Sequence of chain 1.B:
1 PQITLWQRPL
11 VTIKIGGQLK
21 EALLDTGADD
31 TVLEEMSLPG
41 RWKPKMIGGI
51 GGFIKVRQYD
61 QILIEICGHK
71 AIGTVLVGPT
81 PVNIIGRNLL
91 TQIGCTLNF

Sequence of chain 1.A:
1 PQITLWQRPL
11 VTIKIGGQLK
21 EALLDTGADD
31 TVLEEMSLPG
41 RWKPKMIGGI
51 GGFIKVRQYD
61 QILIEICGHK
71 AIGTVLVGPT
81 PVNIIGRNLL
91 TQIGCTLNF

Binding-site contacts:
Ligand atom C08 contacts residue ASP25 of chain 1.B at 3.1 Å.
Ligand atom O07 contacts residue ASP25 of chain 1.A at 2.6 Å (salt-bridge).
Ligand atom C56 contacts residue ASP30 of chain 1.A at 3.2 Å.
Ligand atom N29 contacts residue GLY27 of chain 1.A at 2.9 Å (h-bond).
Ligand atom O01 contacts residue ALA28 of chain 1.B at 3.7 Å.
Ligand atom N29 contacts residue ASP25 of chain 1.B at 3.5 Å (salt-bridge).
Ligand atom C36 contacts residue GLY27 of chain 1.B at 3.5 Å.
Ligand atom C47 contacts residue ALA28 of chain 1.B at 3.4 Å (hydrophobic).
Ligand atom C47 contacts residue ASP30 of chain 1.B at 3.7 Å.
Ligand atom C12 contacts residue LEU23 of chain 1.B at 3.5 Å (hydrophobic).
Ligand atom C10 contacts residue ILE84 of chain 1.B at 3.6 Å (hydrophobic).
Ligand atom C12 contacts residue GLY27 of chain 1.A at 3.7 Å.
Ligand atom C09 contacts residue ASP25 of chain 1.B at 3.6 Å.
Ligand atom C39 contacts residue ILE50 of chain 1.B at 3.6 Å (hydrophobic).
Ligand atom NP4 contacts residue GLY27 of chain 1.B at 3.2 Å (h-bond).
Ligand atom C39 contacts residue GLY49 of chain 1.B at 3.4 Å.
Ligand atom O18 contacts residue GLY49 of chain 1.A at 3.6 Å.
Ligand atom C12 contacts residue VAL82 of chain 1.B at 3.5 Å (hydrophobic).
Ligand atom C16 contacts residue PRO81 of chain 1.B at 3.4 Å (hydrophobic).
Ligand atom O46 contacts residue ASP30 of chain 1.B at 3.4 Å (salt-bridge).
Ligand atom C49 contacts residue GLY48 of chain 1.A at 3.2 Å.
Ligand atom C38 contacts residue ILE50 of chain 1.B at 3.7 Å (hydrophobic).
Ligand atom O07 contacts residue GLY27 of chain 1.B at 3.6 Å.
Ligand atom C45 contacts residue GLY48 of chain 1.B at 3.5 Å.
Ligand atom C49 contacts residue ILE50 of chain 1.B at 3.7 Å (hydrophobic).
Ligand atom C06 contacts residue ASP25 of chain 1.B at 3.6 Å.
Ligand atom N54 contacts residue GLY48 of chain 1.A at 2.8 Å (h-bond).
Ligand atom C16 contacts residue GLY48 of chain 1.A at 3.5 Å.
Ligand atom C44 contacts residue GLY48 of chain 1.B at 3.2 Å.
Ligand atom O46 contacts residue ASP29 of chain 1.B at 3.2 Å (salt-bridge).
Ligand atom C30 contacts residue GLY27 of chain 1.A at 3.2 Å.
Ligand atom C56 contacts residue VAL32 of chain 1.A at 3.2 Å (hydrophobic).
Ligand atom C06 contacts residue ASP25 of chain 1.A at 3.2 Å.
Ligand atom C15 contacts residue PRO81 of chain 1.B at 3.6 Å (hydrophobic).
Ligand atom O07 contacts residue ASP25 of chain 1.B at 2.5 Å (salt-bridge).
Ligand atom C15 contacts residue GLY48 of chain 1.A at 3.1 Å.
Ligand atom C57 contacts residue ASP30 of chain 1.A at 3.3 Å.
Ligand atom C10 contacts residue ASP25 of chain 1.B at 3.6 Å.
Ligand atom C36 contacts residue ASP25 of chain 1.A at 3.6 Å.
Ligand atom C42 contacts residue GLY27 of chain 1.B at 3.2 Å.

The protein below binds the small molecule below.
Small molecule (SMILES): O=C(N[C@@H](Cc1ccccc1)[C@@H](O)C[C@]1(Cc2ccccc2)NC=C([C@@H]2CNC(=O)c3ccccc32)C1=O)O[C@H]1CCOC1